Binding-site contacts:
Ligand atom O46 contacts residue THR247 of chain 1.B at 3.8 Å.
Ligand atom C28 contacts residue GLY246 of chain 1.B at 3.3 Å.
Ligand atom C81 contacts residue ILE142 of chain 1.B at 3.6 Å (hydrophobic).
Ligand atom C31 contacts residue GLN89 of chain 1.B at 3.4 Å.
Ligand atom O60 contacts residue ASP48 of chain 1.B at 2.6 Å (salt-bridge).
Ligand atom N1 contacts residue GLY246 of chain 1.B at 3.1 Å (h-bond).
Ligand atom C67 contacts residue THR88 of chain 1.B at 3.8 Å.
Ligand atom C50 contacts residue GLY29 of chain 1.B at 3.3 Å.
Ligand atom C62 contacts residue ASP244 of chain 1.B at 3.3 Å.
Ligand atom C37 contacts residue GLN89 of chain 1.B at 3.3 Å.
Ligand atom C54 contacts residue PHE124 of chain 1.B at 3.8 Å (hydrophobic).
Ligand atom C47 contacts residue THR248 of chain 1.B at 3.5 Å.
Ligand atom C40 contacts residue ARG251 of chain 1.B at 3.6 Å.
Ligand atom N1 contacts residue THR247 of chain 1.B at 3.6 Å (h-bond).
Ligand atom C65 contacts residue GLY50 of chain 1.B at 3.5 Å.
Ligand atom C5 contacts residue ASP48 of chain 1.B at 3.6 Å.
Ligand atom C5 contacts residue GLY246 of chain 1.B at 3.6 Å.
Ligand atom C58 contacts residue ASP244 of chain 1.B at 3.5 Å.
Ligand atom C26 contacts residue THR248 of chain 1.B at 3.7 Å.
Ligand atom C84 contacts residue VAL85 of chain 1.B at 3.8 Å (hydrophobic).
Ligand atom C78 contacts residue GLY50 of chain 1.B at 3.7 Å.
Ligand atom C58 contacts residue ASP48 of chain 1.B at 3.7 Å.
Ligand atom C50 contacts residue THR248 of chain 1.B at 3.3 Å.
Ligand atom N73 contacts residue GLY50 of chain 1.B at 2.8 Å (h-bond).
Ligand atom O60 contacts residue ASP244 of chain 1.B at 2.6 Å (salt-bridge).
Ligand atom O45 contacts residue THR88 of chain 1.B at 3.3 Å (h-bond).
Ligand atom O72 contacts residue THR88 of chain 1.B at 3.0 Å (h-bond).
Ligand atom C50 contacts residue GLN28 of chain 1.B at 3.7 Å.
Ligand atom O46 contacts residue THR248 of chain 1.B at 2.8 Å (h-bond).
Ligand atom C33 contacts residue ARG251 of chain 1.B at 3.8 Å.
Ligand atom C47 contacts residue GLY27 of chain 1.B at 3.2 Å.
Ligand atom C13 contacts residue TRP131 of chain 1.B at 3.6 Å (hydrophobic).
Ligand atom O72 contacts residue TYR87 of chain 1.B at 3.2 Å.
Ligand atom C71 contacts residue GLY50 of chain 1.B at 3.6 Å.
Ligand atom O36 contacts residue ARG251 of chain 1.B at 3.0 Å (salt-bridge).
Ligand atom C54 contacts residue TYR87 of chain 1.B at 3.6 Å (hydrophobic).
Ligand atom C84 contacts residue PRO86 of chain 1.B at 3.6 Å (hydrophobic).
Ligand atom C54 contacts residue GLN89 of chain 1.B at 3.6 Å.
Ligand atom O45 contacts residue TYR87 of chain 1.B at 3.6 Å.
Ligand atom O45 contacts residue GLN89 of chain 1.B at 2.9 Å (h-bond).

Sequence of chain 1.B:
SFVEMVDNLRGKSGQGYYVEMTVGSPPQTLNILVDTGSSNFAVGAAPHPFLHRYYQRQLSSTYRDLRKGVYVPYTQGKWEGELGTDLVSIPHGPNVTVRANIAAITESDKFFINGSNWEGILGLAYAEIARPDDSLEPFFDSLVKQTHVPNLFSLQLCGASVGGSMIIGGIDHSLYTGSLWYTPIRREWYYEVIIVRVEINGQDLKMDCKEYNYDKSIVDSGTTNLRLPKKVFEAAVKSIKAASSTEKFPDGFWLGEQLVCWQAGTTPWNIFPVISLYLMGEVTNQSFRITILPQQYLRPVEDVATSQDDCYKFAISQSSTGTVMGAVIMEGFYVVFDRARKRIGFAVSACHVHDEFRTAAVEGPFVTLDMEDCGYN

The small molecule below binds the protein below.
Small molecule (SMILES): CCCCNC(=O)[C@H](C)C[C@H](O)[C@@H]1C[C@H](C)CCCCCN(CC)C(=O)c2cc(OCC)cc(c2)C(=O)N1